The small molecule below binds the protein below.
Small molecule (SMILES): OC[C@H]1O[C@@H](O)[C@@H](O)[C@@H](O)[C@@H]1O

Sequence of chain 56.F:
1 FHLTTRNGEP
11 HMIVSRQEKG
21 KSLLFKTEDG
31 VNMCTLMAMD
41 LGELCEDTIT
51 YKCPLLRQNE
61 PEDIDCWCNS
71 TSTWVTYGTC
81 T

Binding-site contacts:
Ligand atom C4 contacts residue BMA1 of chain 56.BA at 3.6 Å.
Ligand atom O6 contacts residue NAG1 of chain 56.Z at 4.5 Å.
Ligand atom C1 contacts residue NAG1 of chain 56.Z at 1.7 Å.
Ligand atom O2 contacts residue BMA1 of chain 56.BA at 3.0 Å (h-bond).
Ligand atom C2 contacts residue BMA1 of chain 56.BA at 3.2 Å.
Ligand atom C2 contacts residue NAG1 of chain 56.Z at 2.9 Å.
Ligand atom O5 contacts residue NAG1 of chain 56.Z at 2.5 Å (h-bond).
Ligand atom C2 contacts residue HIS2 of chain 56.F at 4.5 Å.
Ligand atom C3 contacts residue BMA1 of chain 56.BA at 2.5 Å.
Ligand atom C5 contacts residue NAG1 of chain 56.Z at 3.8 Å.
Ligand atom O2 contacts residue NAG1 of chain 56.Z at 3.4 Å (h-bond).
Ligand atom O4 contacts residue BMA1 of chain 56.BA at 4.0 Å.
Ligand atom O2 contacts residue HIS2 of chain 56.F at 3.4 Å (h-bond).
Ligand atom C3 contacts residue NAG1 of chain 56.Z at 4.1 Å.
Ligand atom O3 contacts residue BMA1 of chain 56.BA at 1.1 Å.